This small molecule binds to this protein.
Small molecule (SMILES): CC(=O)N[C@H]1[C@H](O[C@H]2[C@H](O)[C@@H](NC(C)=O)CO[C@@H]2CO)O[C@H](CO)[C@@H](O)[C@@H]1O

Sequence of chain 1.A:
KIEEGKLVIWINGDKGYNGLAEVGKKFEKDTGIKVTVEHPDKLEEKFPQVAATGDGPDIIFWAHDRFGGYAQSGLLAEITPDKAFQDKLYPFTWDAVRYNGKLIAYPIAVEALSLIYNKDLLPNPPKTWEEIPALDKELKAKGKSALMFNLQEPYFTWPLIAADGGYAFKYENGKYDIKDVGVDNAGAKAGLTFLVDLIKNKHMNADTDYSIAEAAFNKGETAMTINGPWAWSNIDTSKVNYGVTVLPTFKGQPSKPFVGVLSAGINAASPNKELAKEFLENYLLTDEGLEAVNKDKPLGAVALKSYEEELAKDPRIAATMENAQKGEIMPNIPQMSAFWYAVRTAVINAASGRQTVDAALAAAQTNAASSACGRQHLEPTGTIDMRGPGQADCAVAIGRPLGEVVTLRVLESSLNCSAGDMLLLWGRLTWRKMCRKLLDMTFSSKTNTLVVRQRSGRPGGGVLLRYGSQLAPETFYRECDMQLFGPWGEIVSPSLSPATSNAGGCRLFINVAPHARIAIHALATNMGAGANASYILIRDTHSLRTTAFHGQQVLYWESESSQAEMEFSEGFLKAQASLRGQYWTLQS

Binding-site contacts:
Ligand atom C1 contacts residue ASN416 of chain 1.A at 2.2 Å.
Ligand atom C7 contacts residue ASN416 of chain 1.A at 4.4 Å.
Ligand atom C1 contacts residue ALA419 of chain 1.A at 3.6 Å (hydrophobic).
Ligand atom O5 contacts residue SER418 of chain 1.A at 2.9 Å (h-bond).
Ligand atom C3 contacts residue ASN416 of chain 1.A at 4.1 Å.
Ligand atom N2 contacts residue ASN416 of chain 1.A at 3.1 Å (h-bond).
Ligand atom C6 contacts residue ASN416 of chain 1.A at 4.4 Å.
Ligand atom C2 contacts residue ASN416 of chain 1.A at 3.2 Å.
Ligand atom N2 contacts residue ALA419 of chain 1.A at 3.1 Å.
Ligand atom C7 contacts residue ALA419 of chain 1.A at 3.8 Å (hydrophobic).
Ligand atom C1 contacts residue SER418 of chain 1.A at 2.9 Å.
Ligand atom C2 contacts residue ALA419 of chain 1.A at 4.0 Å (hydrophobic).
Ligand atom O5 contacts residue ASN416 of chain 1.A at 3.2 Å (h-bond).
Ligand atom C2 contacts residue SER418 of chain 1.A at 3.9 Å.
Ligand atom C5 contacts residue SER418 of chain 1.A at 4.3 Å.
Ligand atom C8 contacts residue ALA419 of chain 1.A at 3.4 Å (hydrophobic).
Ligand atom C5 contacts residue ASN416 of chain 1.A at 3.6 Å.